Sequence of chain 49.C:
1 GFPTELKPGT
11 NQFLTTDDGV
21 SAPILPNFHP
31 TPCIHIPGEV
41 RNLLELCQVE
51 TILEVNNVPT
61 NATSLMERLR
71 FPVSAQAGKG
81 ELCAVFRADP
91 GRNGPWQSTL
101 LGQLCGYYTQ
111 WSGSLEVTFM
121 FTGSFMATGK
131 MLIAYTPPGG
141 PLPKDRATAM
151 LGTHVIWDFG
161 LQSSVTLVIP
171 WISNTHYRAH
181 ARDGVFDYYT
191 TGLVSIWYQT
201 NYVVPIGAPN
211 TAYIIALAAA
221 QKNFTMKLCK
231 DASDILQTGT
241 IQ

Sequence of chain 48.A:
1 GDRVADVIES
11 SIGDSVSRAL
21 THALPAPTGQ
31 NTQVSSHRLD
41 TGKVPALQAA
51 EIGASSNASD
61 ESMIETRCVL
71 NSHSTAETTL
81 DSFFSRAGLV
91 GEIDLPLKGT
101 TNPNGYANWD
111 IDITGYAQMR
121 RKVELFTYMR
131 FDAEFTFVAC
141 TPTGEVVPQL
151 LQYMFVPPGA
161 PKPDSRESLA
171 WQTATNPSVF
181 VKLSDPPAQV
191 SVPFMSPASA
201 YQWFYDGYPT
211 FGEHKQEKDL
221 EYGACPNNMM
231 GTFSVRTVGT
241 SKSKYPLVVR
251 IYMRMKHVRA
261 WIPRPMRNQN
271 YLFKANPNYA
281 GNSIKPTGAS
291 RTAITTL

Sequence of chain 48.C:
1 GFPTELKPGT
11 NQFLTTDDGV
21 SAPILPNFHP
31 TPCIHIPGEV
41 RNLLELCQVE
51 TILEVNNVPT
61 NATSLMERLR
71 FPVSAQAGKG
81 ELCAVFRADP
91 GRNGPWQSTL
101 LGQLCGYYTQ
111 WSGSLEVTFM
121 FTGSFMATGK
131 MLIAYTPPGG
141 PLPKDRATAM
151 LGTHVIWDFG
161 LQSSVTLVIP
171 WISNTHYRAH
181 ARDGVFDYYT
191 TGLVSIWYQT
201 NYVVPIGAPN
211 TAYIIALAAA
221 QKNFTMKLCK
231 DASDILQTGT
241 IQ

A small-molecule ligand and the protein it binds are described below.
Small molecule (SMILES): CCO/N=C/c1ccc(OCC[C@@H](C)CCN2CCN(c3ccncc3)C2=O)cc1

Binding-site contacts:
Ligand atom CBA contacts residue TRP203 of chain 48.A at 3.5 Å (hydrophobic).
Ligand atom NAT contacts residue PHE155 of chain 48.A at 3.9 Å.
Ligand atom CAM contacts residue PHE155 of chain 48.A at 3.8 Å (hydrophobic).
Ligand atom CAG contacts residue TRP203 of chain 48.A at 3.7 Å (hydrophobic).
Ligand atom CAL contacts residue PHE155 of chain 48.A at 3.7 Å (hydrophobic).
Ligand atom CAI contacts residue PHE135 of chain 48.A at 3.7 Å (hydrophobic).
Ligand atom CAN contacts residue PHE135 of chain 48.A at 3.7 Å (hydrophobic).
Ligand atom CAE contacts residue GLN202 of chain 48.A at 3.4 Å.
Ligand atom CAK contacts residue PHE135 of chain 48.A at 3.7 Å (hydrophobic).
Ligand atom CAO contacts residue ILE111 of chain 48.A at 3.8 Å (hydrophobic).
Ligand atom CAF contacts residue ASP112 of chain 48.A at 3.6 Å.
Ligand atom CAX contacts residue TRP203 of chain 48.A at 3.5 Å (hydrophobic).
Ligand atom CAS contacts residue TYR201 of chain 48.A at 3.6 Å (hydrophobic).
Ligand atom CAF contacts residue THR114 of chain 48.A at 3.6 Å.
Ligand atom CAG contacts residue ASN228 of chain 48.A at 3.2 Å.
Ligand atom CAA contacts residue VAL179 of chain 48.A at 3.4 Å (hydrophobic).
Ligand atom NBD contacts residue ASN228 of chain 48.A at 3.9 Å.
Ligand atom CAJ contacts residue PHE155 of chain 48.A at 3.7 Å (hydrophobic).
Ligand atom CAG contacts residue GLN202 of chain 48.A at 3.4 Å.
Ligand atom CAE contacts residue ASN228 of chain 48.A at 3.4 Å.
Ligand atom CAA contacts residue TYR153 of chain 48.A at 3.9 Å (hydrophobic).
Ligand atom OAW contacts residue MET195 of chain 48.A at 3.2 Å.
Ligand atom CAI contacts residue VAL192 of chain 48.A at 3.8 Å (hydrophobic).
Ligand atom CAN contacts residue ILE111 of chain 48.A at 3.6 Å (hydrophobic).
Ligand atom CAH contacts residue ASP112 of chain 48.A at 3.4 Å.
Ligand atom CAD contacts residue PHE137 of chain 48.A at 3.8 Å (hydrophobic).
Ligand atom CAA contacts residue SER178 of chain 48.A at 3.5 Å.
Ligand atom CAR contacts residue TYR201 of chain 48.A at 3.4 Å (hydrophobic).
Ligand atom CAH contacts residue THR114 of chain 48.A at 3.8 Å.
Ligand atom CAJ contacts residue ILE24 of chain 48.C at 3.9 Å (hydrophobic).
Ligand atom OAC contacts residue TRP203 of chain 48.A at 3.9 Å.
Ligand atom CBA contacts residue ASN228 of chain 48.A at 3.7 Å.
Ligand atom CAA contacts residue PRO177 of chain 48.A at 3.2 Å (hydrophobic).
Ligand atom CAM contacts residue PRO177 of chain 48.A at 3.7 Å (hydrophobic).
Ligand atom OAC contacts residue ASP112 of chain 48.A at 3.7 Å.
Ligand atom NBD contacts residue TRP203 of chain 48.A at 3.2 Å.
Ligand atom CAS contacts residue ASN228 of chain 48.A at 3.8 Å.
Ligand atom NBC contacts residue TRP203 of chain 48.A at 3.8 Å.
Ligand atom OAC contacts residue ILE113 of chain 48.A at 3.3 Å (h-bond).
Ligand atom CAS contacts residue TRP203 of chain 48.A at 3.4 Å (hydrophobic).